This small molecule binds to this protein.
Small molecule (SMILES): CC(=O)N[C@@H]1[C@@H](O)[C@H](O)[C@@H](CO)O[C@H]1O

Sequence of chain 1.A:
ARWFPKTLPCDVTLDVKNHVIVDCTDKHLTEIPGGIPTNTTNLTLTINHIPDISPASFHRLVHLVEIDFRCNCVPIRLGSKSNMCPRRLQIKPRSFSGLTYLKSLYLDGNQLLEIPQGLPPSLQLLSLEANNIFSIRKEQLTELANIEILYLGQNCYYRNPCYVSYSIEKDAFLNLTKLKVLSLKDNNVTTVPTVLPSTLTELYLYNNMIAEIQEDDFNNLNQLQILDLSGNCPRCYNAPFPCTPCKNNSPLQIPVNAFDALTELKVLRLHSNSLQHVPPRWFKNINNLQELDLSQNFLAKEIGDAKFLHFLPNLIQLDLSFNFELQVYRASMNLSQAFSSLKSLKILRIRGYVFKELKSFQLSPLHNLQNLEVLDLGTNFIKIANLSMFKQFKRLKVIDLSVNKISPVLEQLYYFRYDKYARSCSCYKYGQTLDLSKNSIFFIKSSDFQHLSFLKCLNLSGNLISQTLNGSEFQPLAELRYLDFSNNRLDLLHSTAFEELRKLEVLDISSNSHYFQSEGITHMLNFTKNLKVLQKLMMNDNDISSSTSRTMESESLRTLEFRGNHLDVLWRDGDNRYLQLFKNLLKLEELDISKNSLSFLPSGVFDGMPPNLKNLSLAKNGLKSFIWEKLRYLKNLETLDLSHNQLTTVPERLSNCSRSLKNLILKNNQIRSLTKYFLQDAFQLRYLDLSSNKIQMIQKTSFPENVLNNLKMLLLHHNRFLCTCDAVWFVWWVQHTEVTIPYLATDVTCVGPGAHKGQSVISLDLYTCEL

Binding-site contacts:
Ligand atom O6 contacts residue ASP310 of chain 1.A at 4.1 Å.
Ligand atom C5 contacts residue ASN339 of chain 1.A at 3.6 Å.
Ligand atom C3 contacts residue ASN339 of chain 1.A at 3.8 Å.
Ligand atom C4 contacts residue ASN339 of chain 1.A at 4.1 Å.
Ligand atom C8 contacts residue ASN339 of chain 1.A at 4.4 Å.
Ligand atom O6 contacts residue LYS306 of chain 1.A at 2.9 Å (salt-bridge).
Ligand atom C7 contacts residue ASN339 of chain 1.A at 3.5 Å.
Ligand atom C5 contacts residue GLY309 of chain 1.A at 4.0 Å.
Ligand atom C1 contacts residue ASN339 of chain 1.A at 1.4 Å.
Ligand atom C6 contacts residue ASN339 of chain 1.A at 4.4 Å.
Ligand atom C1 contacts residue GLY309 of chain 1.A at 3.9 Å.
Ligand atom C2 contacts residue ASN339 of chain 1.A at 2.6 Å.
Ligand atom O7 contacts residue ASN339 of chain 1.A at 3.3 Å (h-bond).
Ligand atom O5 contacts residue ASN339 of chain 1.A at 2.3 Å (h-bond).
Ligand atom C6 contacts residue LYS306 of chain 1.A at 4.0 Å.
Ligand atom O5 contacts residue GLY309 of chain 1.A at 3.5 Å.
Ligand atom O5 contacts residue LYS306 of chain 1.A at 4.4 Å.
Ligand atom N2 contacts residue ASN339 of chain 1.A at 3.2 Å (h-bond).
Ligand atom O6 contacts residue GLY309 of chain 1.A at 4.3 Å.